Sequence of chain 1.A:
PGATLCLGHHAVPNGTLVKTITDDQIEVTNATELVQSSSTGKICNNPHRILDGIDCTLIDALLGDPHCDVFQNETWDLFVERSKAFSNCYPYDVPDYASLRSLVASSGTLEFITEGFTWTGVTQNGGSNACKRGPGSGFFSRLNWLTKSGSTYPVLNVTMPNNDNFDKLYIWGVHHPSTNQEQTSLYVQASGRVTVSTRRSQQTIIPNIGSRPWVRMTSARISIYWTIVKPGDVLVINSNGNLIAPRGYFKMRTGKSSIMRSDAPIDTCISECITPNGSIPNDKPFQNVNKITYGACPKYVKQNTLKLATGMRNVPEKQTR

A protein and the small-molecule ligand that binds it are described below.
Small molecule (SMILES): CC(=O)N[C@@H]1[C@@H](O)[C@H](O)[C@@H](CO)O[C@H]1O

Binding-site contacts:
Ligand atom N2 contacts residue ASN75 of chain 1.A at 2.8 Å (h-bond).
Ligand atom C8 contacts residue ASN75 of chain 1.A at 4.4 Å.
Ligand atom C4 contacts residue PHE114 of chain 1.A at 4.5 Å (hydrophobic).
Ligand atom O5 contacts residue ASN75 of chain 1.A at 2.4 Å (h-bond).
Ligand atom C4 contacts residue ASN75 of chain 1.A at 4.2 Å.
Ligand atom C5 contacts residue PHE114 of chain 1.A at 3.7 Å (hydrophobic).
Ligand atom C1 contacts residue PHE114 of chain 1.A at 3.7 Å (hydrophobic).
Ligand atom C8 contacts residue GLN74 of chain 1.A at 3.4 Å.
Ligand atom C1 contacts residue ASN75 of chain 1.A at 1.4 Å.
Ligand atom O5 contacts residue PHE114 of chain 1.A at 3.9 Å.
Ligand atom C7 contacts residue ASN75 of chain 1.A at 3.2 Å.
Ligand atom C5 contacts residue ASN75 of chain 1.A at 3.7 Å.
Ligand atom O7 contacts residue ASN75 of chain 1.A at 3.3 Å (h-bond).
Ligand atom C2 contacts residue ASN75 of chain 1.A at 2.4 Å.
Ligand atom C3 contacts residue PHE114 of chain 1.A at 4.2 Å (hydrophobic).
Ligand atom C3 contacts residue ASN75 of chain 1.A at 3.7 Å.